This small molecule binds to this protein.
Small molecule (SMILES): CC(=O)N[C@@H]1[C@@H](O)[C@H](O)[C@@H](CO)O[C@H]1O

Sequence of chain 1.J:
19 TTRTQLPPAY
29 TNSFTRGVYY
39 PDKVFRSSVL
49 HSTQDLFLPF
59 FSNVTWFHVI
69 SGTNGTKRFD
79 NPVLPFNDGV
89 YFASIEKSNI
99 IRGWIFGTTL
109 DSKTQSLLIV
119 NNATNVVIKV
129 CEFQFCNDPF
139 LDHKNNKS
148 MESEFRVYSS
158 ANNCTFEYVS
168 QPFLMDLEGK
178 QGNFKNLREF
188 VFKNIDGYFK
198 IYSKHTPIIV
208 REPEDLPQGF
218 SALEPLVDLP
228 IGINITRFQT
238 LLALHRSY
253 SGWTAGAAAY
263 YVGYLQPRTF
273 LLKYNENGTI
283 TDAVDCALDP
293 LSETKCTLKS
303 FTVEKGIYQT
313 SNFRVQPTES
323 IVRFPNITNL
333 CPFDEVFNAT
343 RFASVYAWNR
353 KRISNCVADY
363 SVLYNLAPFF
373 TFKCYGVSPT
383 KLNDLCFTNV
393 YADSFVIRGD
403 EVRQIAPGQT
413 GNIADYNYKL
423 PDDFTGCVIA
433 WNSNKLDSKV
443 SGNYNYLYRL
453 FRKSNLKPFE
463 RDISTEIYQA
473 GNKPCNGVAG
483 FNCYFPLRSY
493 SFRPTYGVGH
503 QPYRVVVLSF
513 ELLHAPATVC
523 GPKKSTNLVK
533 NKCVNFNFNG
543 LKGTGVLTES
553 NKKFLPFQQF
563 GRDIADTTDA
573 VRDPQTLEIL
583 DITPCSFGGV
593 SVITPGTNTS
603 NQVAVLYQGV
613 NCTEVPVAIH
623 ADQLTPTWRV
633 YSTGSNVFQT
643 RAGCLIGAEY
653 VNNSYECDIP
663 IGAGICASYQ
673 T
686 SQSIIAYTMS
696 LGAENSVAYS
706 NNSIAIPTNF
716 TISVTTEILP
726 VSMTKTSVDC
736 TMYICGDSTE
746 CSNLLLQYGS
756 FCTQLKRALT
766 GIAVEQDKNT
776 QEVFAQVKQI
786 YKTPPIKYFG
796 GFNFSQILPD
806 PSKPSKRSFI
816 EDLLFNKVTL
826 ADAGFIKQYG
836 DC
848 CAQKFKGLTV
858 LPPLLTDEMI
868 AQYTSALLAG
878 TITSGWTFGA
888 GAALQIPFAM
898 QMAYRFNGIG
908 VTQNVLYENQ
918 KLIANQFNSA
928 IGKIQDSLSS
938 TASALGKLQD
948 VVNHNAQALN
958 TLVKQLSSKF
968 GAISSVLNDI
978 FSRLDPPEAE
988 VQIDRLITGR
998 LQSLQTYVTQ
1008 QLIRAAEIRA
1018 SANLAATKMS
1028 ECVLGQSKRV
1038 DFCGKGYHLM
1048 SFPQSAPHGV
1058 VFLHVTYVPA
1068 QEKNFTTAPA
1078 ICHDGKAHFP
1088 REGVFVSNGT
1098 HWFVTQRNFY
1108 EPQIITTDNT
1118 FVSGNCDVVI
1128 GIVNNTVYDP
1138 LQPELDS

Binding-site contacts:
Ligand atom C7 contacts residue ASP836 of chain 1.I at 4.3 Å.
Ligand atom C5 contacts residue THR615 of chain 1.J at 3.6 Å.
Ligand atom C1 contacts residue THR615 of chain 1.J at 3.3 Å.
Ligand atom C8 contacts residue TYR834 of chain 1.I at 3.7 Å (hydrophobic).
Ligand atom C6 contacts residue THR615 of chain 1.J at 3.9 Å.
Ligand atom C8 contacts residue ASN613 of chain 1.J at 4.1 Å.
Ligand atom C1 contacts residue ASP836 of chain 1.I at 4.5 Å.
Ligand atom C8 contacts residue GLN641 of chain 1.J at 4.4 Å.
Ligand atom O7 contacts residue TYR834 of chain 1.I at 4.1 Å.
Ligand atom O6 contacts residue THR615 of chain 1.J at 4.2 Å.
Ligand atom O5 contacts residue THR615 of chain 1.J at 2.9 Å (h-bond).
Ligand atom C2 contacts residue ASP836 of chain 1.I at 4.1 Å.
Ligand atom C5 contacts residue ASN613 of chain 1.J at 3.7 Å.
Ligand atom C7 contacts residue ASN613 of chain 1.J at 3.5 Å.
Ligand atom C1 contacts residue GLU616 of chain 1.J at 4.4 Å.
Ligand atom C4 contacts residue ASN613 of chain 1.J at 4.2 Å.
Ligand atom C7 contacts residue TYR834 of chain 1.I at 4.5 Å (hydrophobic).
Ligand atom O5 contacts residue ASN613 of chain 1.J at 2.4 Å (h-bond).
Ligand atom N2 contacts residue ASN613 of chain 1.J at 2.9 Å (h-bond).
Ligand atom O7 contacts residue ASN613 of chain 1.J at 3.7 Å.
Ligand atom O5 contacts residue GLU616 of chain 1.J at 4.4 Å.
Ligand atom O7 contacts residue ASP836 of chain 1.I at 3.3 Å (salt-bridge).
Ligand atom C2 contacts residue ASN613 of chain 1.J at 2.5 Å.
Ligand atom C3 contacts residue ASN613 of chain 1.J at 3.8 Å.
Ligand atom C1 contacts residue ASN613 of chain 1.J at 1.4 Å.

Sequence of chain 1.I:
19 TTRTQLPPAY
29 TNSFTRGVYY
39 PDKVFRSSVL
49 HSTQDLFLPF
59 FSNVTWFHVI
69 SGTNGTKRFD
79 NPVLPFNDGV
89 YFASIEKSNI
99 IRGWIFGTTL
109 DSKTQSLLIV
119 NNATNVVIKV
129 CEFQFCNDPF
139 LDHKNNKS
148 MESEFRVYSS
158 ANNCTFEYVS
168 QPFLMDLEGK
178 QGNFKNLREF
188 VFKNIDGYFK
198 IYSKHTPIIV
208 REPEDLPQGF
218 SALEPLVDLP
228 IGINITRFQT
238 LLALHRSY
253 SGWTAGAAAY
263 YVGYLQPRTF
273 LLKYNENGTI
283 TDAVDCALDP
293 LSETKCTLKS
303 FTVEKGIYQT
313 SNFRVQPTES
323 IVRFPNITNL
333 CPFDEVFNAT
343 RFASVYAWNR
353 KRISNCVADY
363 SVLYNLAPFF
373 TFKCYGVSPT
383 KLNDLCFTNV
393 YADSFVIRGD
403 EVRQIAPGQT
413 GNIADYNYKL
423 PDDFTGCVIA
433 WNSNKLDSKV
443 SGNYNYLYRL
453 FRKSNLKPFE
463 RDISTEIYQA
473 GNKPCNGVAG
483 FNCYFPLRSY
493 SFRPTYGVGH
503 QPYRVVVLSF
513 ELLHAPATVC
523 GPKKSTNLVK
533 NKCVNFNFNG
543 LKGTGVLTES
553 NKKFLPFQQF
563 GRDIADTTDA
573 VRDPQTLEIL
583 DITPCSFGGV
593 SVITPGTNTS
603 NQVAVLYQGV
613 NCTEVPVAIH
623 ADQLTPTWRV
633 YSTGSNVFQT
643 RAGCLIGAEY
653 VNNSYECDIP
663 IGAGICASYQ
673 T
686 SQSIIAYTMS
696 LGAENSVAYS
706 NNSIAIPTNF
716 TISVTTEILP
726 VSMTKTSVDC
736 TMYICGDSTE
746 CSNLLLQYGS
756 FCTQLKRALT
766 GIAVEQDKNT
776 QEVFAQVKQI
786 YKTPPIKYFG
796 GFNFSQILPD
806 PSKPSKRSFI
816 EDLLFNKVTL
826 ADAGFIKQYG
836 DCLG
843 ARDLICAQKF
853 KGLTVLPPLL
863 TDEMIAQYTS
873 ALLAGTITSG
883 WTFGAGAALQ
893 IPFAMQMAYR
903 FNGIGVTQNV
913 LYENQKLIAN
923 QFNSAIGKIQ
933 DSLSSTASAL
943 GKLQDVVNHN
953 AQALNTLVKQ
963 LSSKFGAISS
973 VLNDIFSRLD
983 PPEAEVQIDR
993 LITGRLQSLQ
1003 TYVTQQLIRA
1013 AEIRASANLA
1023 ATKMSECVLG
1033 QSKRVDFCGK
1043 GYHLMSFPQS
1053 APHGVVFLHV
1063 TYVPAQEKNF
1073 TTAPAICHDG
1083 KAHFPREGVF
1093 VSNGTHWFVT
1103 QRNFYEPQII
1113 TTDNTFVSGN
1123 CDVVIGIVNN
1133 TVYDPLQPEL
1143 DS